Binding-site contacts:
Ligand atom O7 contacts residue ASN73 of chain 1.A at 3.9 Å.
Ligand atom C5 contacts residue ASN73 of chain 1.A at 3.6 Å.
Ligand atom C6 contacts residue ASP16 of chain 1.A at 3.8 Å.
Ligand atom O6 contacts residue ASP360 of chain 1.A at 3.3 Å (salt-bridge).
Ligand atom C5 contacts residue SER9 of chain 1.A at 3.7 Å.
Ligand atom C6 contacts residue VAL12 of chain 1.A at 4.0 Å (hydrophobic).
Ligand atom C4 contacts residue ARG366 of chain 1.A at 3.9 Å.
Ligand atom C2 contacts residue ASN73 of chain 1.A at 2.5 Å.
Ligand atom C6 contacts residue ASP360 of chain 1.A at 3.8 Å.
Ligand atom C1 contacts residue ASP360 of chain 1.A at 3.4 Å.
Ligand atom C4 contacts residue SER9 of chain 1.A at 3.5 Å.
Ligand atom C1 contacts residue ASP360 of chain 1.A at 3.8 Å.
Ligand atom C3 contacts residue ASN73 of chain 1.A at 3.8 Å.
Ligand atom C5 contacts residue ASP360 of chain 1.A at 3.4 Å.
Ligand atom C7 contacts residue ASN73 of chain 1.A at 3.6 Å.
Ligand atom O5 contacts residue ASP360 of chain 1.A at 3.7 Å.
Ligand atom O3 contacts residue GLN20 of chain 1.A at 3.4 Å (h-bond).
Ligand atom O3 contacts residue ARG366 of chain 1.A at 3.1 Å (salt-bridge).
Ligand atom C1 contacts residue ASN73 of chain 1.A at 1.4 Å.
Ligand atom C6 contacts residue SER9 of chain 1.A at 3.5 Å.
Ligand atom O5 contacts residue ASP360 of chain 1.A at 3.5 Å.
Ligand atom O4 contacts residue ASP16 of chain 1.A at 2.8 Å (salt-bridge).
Ligand atom O4 contacts residue GLU13 of chain 1.A at 2.8 Å (salt-bridge).
Ligand atom O4 contacts residue ARG366 of chain 1.A at 3.1 Å (salt-bridge).
Ligand atom O5 contacts residue ASN73 of chain 1.A at 2.4 Å (h-bond).
Ligand atom C3 contacts residue ARG366 of chain 1.A at 3.5 Å.
Ligand atom C3 contacts residue ASP360 of chain 1.A at 4.0 Å.
Ligand atom O4 contacts residue LEU361 of chain 1.A at 3.2 Å (h-bond).
Ligand atom O4 contacts residue GLN20 of chain 1.A at 3.4 Å (h-bond).
Ligand atom C8 contacts residue PRO362 of chain 1.A at 3.8 Å (hydrophobic).
Ligand atom C8 contacts residue THR75 of chain 1.A at 4.0 Å.
Ligand atom C8 contacts residue ASP360 of chain 1.A at 3.6 Å.
Ligand atom C4 contacts residue GLN20 of chain 1.A at 3.9 Å.
Ligand atom C6 contacts residue GLU13 of chain 1.A at 4.0 Å.
Ligand atom N2 contacts residue ASP360 of chain 1.A at 3.7 Å.
Ligand atom C5 contacts residue THR75 of chain 1.A at 3.9 Å.
Ligand atom C4 contacts residue GLU13 of chain 1.A at 3.5 Å.
Ligand atom O4 contacts residue PRO362 of chain 1.A at 3.7 Å.
Ligand atom N2 contacts residue ASN73 of chain 1.A at 2.9 Å (h-bond).
Ligand atom C4 contacts residue ASP16 of chain 1.A at 3.5 Å.

This protein binds this small molecule.
Small molecule (SMILES): CC(=O)N[C@H]1[C@H](O[C@H]2[C@H](O)[C@@H](NC(C)=O)CO[C@@H]2CO[C@@H]2O[C@@H](C)[C@@H](O)[C@@H](O)[C@@H]2O)O[C@H](CO)[C@@H](O[C@@H]2O[C@H](CO[C@H]3O[C@H](CO)[C@@H](O)[C@H](O)[C@@H]3O[C@@H]3O[C@H](CO)[C@@H](O)[C@H](O)[C@H]3NC(C)=O)[C@@H](O)[C@H](O[C@H]3O[C@H](CO)[C@@H](O)[C@H](O)[C@@H]3O[C@@H]3O[C@H](CO)[C@@H](O)[C@H](O)[C@H]3NC(C)=O)[C@@H]2O)[C@@H]1O

Sequence of chain 1.A:
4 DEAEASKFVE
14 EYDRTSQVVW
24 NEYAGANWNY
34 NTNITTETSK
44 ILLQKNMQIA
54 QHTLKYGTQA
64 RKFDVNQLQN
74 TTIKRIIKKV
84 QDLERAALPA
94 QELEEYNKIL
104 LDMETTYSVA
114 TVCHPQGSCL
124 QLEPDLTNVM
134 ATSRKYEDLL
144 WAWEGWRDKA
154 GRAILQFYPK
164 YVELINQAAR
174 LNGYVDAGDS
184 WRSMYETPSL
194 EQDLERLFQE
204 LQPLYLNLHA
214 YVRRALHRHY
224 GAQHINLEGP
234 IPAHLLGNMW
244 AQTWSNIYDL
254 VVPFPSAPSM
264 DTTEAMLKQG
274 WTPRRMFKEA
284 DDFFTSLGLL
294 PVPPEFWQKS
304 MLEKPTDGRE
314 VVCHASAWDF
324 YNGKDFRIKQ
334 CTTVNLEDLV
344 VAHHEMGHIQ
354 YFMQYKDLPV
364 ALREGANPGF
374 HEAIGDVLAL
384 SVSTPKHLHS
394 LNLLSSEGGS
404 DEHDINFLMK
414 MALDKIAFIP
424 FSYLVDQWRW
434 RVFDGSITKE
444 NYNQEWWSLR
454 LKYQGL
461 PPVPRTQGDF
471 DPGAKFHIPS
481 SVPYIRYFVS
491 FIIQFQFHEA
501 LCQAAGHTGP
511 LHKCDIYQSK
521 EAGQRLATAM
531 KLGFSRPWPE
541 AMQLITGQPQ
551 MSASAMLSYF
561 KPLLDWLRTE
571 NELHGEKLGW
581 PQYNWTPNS